Sequence of chain 1.C:
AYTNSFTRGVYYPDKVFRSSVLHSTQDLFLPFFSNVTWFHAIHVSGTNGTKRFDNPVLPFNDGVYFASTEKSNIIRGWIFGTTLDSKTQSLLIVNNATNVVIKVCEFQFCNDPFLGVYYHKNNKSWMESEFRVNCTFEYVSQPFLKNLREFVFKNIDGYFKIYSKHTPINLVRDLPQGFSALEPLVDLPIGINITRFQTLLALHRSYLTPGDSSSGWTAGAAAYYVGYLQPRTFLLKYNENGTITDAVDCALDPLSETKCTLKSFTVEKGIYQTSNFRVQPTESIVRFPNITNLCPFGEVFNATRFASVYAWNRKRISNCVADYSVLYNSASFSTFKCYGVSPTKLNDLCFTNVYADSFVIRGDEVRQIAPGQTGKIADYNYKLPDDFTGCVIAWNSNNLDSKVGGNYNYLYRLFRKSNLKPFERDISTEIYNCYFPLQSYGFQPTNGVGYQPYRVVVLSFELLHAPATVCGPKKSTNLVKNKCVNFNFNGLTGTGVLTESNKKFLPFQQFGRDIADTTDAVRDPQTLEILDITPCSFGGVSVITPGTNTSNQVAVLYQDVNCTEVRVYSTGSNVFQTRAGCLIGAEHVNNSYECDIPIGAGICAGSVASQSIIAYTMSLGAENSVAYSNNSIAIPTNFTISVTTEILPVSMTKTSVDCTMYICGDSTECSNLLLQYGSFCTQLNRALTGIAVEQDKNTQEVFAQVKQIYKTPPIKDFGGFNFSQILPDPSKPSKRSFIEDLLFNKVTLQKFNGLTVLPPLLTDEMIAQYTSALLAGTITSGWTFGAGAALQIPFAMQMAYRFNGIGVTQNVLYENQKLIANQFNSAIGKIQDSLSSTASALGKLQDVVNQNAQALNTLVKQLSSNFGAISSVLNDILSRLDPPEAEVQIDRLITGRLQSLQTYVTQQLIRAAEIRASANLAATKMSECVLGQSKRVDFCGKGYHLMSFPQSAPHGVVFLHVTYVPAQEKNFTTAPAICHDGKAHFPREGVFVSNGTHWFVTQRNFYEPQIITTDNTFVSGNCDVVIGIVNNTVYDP

Binding-site contacts:
Ligand atom N2 contacts residue ASP783 of chain 1.C at 4.0 Å.
Ligand atom O5 contacts residue ASN696 of chain 1.B at 2.3 Å (h-bond).
Ligand atom C7 contacts residue ASN696 of chain 1.B at 3.2 Å.
Ligand atom C8 contacts residue ASN696 of chain 1.B at 3.6 Å.
Ligand atom C5 contacts residue ASP783 of chain 1.C at 3.6 Å.
Ligand atom C2 contacts residue ASN696 of chain 1.B at 2.6 Å.
Ligand atom C4 contacts residue ASP783 of chain 1.C at 3.6 Å.
Ligand atom C1 contacts residue ASP783 of chain 1.C at 3.3 Å.
Ligand atom C3 contacts residue ASN696 of chain 1.B at 3.8 Å.
Ligand atom C5 contacts residue ASN696 of chain 1.B at 3.5 Å.
Ligand atom N2 contacts residue ASN696 of chain 1.B at 2.5 Å (h-bond).
Ligand atom O7 contacts residue ASN696 of chain 1.B at 4.2 Å.
Ligand atom O5 contacts residue ASP783 of chain 1.C at 3.9 Å.
Ligand atom C1 contacts residue ASN696 of chain 1.B at 1.4 Å.
Ligand atom C8 contacts residue ASN697 of chain 1.B at 4.4 Å.
Ligand atom C2 contacts residue ASP783 of chain 1.C at 3.7 Å.
Ligand atom C1 contacts residue TYR694 of chain 1.B at 4.3 Å (hydrophobic).
Ligand atom C8 contacts residue SER695 of chain 1.B at 4.4 Å.
Ligand atom C3 contacts residue ASP783 of chain 1.C at 3.3 Å.
Ligand atom C4 contacts residue ASN696 of chain 1.B at 4.2 Å.
Ligand atom O4 contacts residue ASP783 of chain 1.C at 3.5 Å (salt-bridge).

The protein below binds the small molecule below.
Small molecule (SMILES): CC(=O)N[C@@H]1[C@@H](O)[C@H](O)[C@@H](CO)O[C@H]1O

Sequence of chain 1.B:
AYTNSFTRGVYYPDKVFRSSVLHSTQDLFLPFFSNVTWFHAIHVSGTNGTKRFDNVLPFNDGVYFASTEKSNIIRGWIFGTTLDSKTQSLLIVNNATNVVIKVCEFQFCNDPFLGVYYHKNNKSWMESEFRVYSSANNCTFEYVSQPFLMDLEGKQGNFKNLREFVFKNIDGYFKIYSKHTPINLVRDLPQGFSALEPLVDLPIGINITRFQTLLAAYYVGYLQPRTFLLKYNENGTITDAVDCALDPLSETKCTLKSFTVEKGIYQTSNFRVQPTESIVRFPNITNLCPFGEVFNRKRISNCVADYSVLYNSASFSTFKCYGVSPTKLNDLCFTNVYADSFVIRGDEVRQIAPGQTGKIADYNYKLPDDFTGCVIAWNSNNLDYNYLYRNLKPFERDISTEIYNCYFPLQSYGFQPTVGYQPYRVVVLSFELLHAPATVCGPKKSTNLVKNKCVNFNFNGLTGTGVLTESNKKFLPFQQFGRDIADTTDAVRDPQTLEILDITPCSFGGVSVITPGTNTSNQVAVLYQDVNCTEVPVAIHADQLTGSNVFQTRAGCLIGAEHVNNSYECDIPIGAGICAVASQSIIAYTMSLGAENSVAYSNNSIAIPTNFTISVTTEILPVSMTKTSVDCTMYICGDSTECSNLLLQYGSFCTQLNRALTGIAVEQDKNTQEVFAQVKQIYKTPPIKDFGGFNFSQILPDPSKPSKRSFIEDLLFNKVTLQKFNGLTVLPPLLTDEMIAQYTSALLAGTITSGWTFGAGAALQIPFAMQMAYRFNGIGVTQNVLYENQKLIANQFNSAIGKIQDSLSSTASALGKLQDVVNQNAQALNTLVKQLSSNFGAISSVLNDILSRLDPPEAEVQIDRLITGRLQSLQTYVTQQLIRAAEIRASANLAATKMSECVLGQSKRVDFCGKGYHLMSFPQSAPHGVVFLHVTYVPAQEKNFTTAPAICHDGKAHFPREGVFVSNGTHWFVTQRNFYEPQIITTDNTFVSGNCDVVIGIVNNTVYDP